The small molecule below binds the protein below.
Small molecule (SMILES): NC(=[NH2+])NCCC[C@H](N)C(=O)O

Sequence of chain 1.A:
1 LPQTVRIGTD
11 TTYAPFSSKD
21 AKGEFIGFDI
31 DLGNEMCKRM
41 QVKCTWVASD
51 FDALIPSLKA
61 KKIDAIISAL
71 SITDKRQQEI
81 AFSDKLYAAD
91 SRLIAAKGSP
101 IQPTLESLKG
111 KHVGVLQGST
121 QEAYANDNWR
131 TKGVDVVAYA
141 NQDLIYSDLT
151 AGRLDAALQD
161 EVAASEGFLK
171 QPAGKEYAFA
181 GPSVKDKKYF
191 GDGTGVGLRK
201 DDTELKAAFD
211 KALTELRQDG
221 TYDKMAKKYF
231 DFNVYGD

Binding-site contacts:
Ligand atom OXT contacts residue PHE51 of chain 1.A at 3.5 Å.
Ligand atom CG contacts residue ALA69 of chain 1.A at 3.4 Å (hydrophobic).
Ligand atom O contacts residue LEU70 of chain 1.A at 3.8 Å.
Ligand atom CA contacts residue SER71 of chain 1.A at 3.8 Å.
Ligand atom NH2 contacts residue TYR13 of chain 1.A at 3.3 Å.
Ligand atom N contacts residue SER71 of chain 1.A at 2.9 Å (h-bond).
Ligand atom CZ contacts residue TYR13 of chain 1.A at 3.4 Å (hydrophobic).
Ligand atom CD contacts residue PHE51 of chain 1.A at 3.6 Å (hydrophobic).
Ligand atom CZ contacts residue ASP10 of chain 1.A at 3.8 Å.
Ligand atom NE contacts residue TYR13 of chain 1.A at 3.4 Å.
Ligand atom CB contacts residue ASP160 of chain 1.A at 3.7 Å.
Ligand atom CZ contacts residue SER68 of chain 1.A at 3.4 Å.
Ligand atom CD contacts residue LEU116 of chain 1.A at 3.7 Å (hydrophobic).
Ligand atom NH2 contacts residue ASP10 of chain 1.A at 3.1 Å (salt-bridge).
Ligand atom CA contacts residue ASP160 of chain 1.A at 3.6 Å.
Ligand atom OXT contacts residue SER119 of chain 1.A at 3.2 Å.
Ligand atom N contacts residue ALA69 of chain 1.A at 3.0 Å (h-bond).
Ligand atom NH1 contacts residue TYR13 of chain 1.A at 3.5 Å.
Ligand atom O contacts residue PHE51 of chain 1.A at 3.8 Å.
Ligand atom CD contacts residue TYR13 of chain 1.A at 3.5 Å (hydrophobic).
Ligand atom CG contacts residue ASP160 of chain 1.A at 3.7 Å.
Ligand atom NH2 contacts residue SER68 of chain 1.A at 2.6 Å (h-bond).
Ligand atom CA contacts residue THR120 of chain 1.A at 3.6 Å.
Ligand atom N contacts residue ASP160 of chain 1.A at 2.9 Å (salt-bridge).
Ligand atom C contacts residue PHE51 of chain 1.A at 3.7 Å (hydrophobic).
Ligand atom O contacts residue ARG76 of chain 1.A at 2.8 Å (salt-bridge).
Ligand atom NE contacts residue PHE51 of chain 1.A at 3.6 Å.
Ligand atom NE contacts residue SER68 of chain 1.A at 2.9 Å (h-bond).
Ligand atom CA contacts residue GLN121 of chain 1.A at 3.8 Å.
Ligand atom C contacts residue THR120 of chain 1.A at 3.7 Å.
Ligand atom OXT contacts residue THR120 of chain 1.A at 2.9 Å (h-bond).
Ligand atom CB contacts residue GLN121 of chain 1.A at 3.6 Å.
Ligand atom O contacts residue ALA69 of chain 1.A at 3.2 Å (h-bond).
Ligand atom C contacts residue ARG76 of chain 1.A at 3.5 Å.
Ligand atom CZ contacts residue PHE51 of chain 1.A at 3.8 Å (hydrophobic).
Ligand atom CB contacts residue TYR13 of chain 1.A at 3.6 Å (hydrophobic).
Ligand atom OXT contacts residue ARG76 of chain 1.A at 2.9 Å (salt-bridge).
Ligand atom NH1 contacts residue ASP10 of chain 1.A at 2.6 Å (salt-bridge).
Ligand atom O contacts residue SER71 of chain 1.A at 2.8 Å (h-bond).
Ligand atom CG contacts residue TYR13 of chain 1.A at 3.5 Å (hydrophobic).